Sequence of chain 25.F:
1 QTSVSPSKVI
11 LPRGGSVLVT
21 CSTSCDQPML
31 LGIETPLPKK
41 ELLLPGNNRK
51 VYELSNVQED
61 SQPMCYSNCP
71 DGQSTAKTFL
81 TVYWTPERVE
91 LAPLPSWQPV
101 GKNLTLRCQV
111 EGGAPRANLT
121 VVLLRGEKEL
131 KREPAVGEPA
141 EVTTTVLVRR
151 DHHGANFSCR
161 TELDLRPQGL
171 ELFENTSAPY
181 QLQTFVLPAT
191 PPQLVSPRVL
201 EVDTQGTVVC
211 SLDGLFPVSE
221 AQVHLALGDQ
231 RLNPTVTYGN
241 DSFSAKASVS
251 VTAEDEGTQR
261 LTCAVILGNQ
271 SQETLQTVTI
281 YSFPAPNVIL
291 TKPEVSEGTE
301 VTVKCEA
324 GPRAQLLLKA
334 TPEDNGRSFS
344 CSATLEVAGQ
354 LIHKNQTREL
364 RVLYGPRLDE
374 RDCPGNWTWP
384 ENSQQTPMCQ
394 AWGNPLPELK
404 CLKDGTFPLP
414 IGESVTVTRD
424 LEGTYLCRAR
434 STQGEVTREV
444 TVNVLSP

A small-molecule ligand and the protein it binds are described below.
Small molecule (SMILES): CC(=O)N[C@@H]1[C@@H](O)[C@H](O)[C@@H](CO)O[C@H]1O

Binding-site contacts:
Ligand atom C8 contacts residue VAL146 of chain 25.F at 4.5 Å (hydrophobic).
Ligand atom N2 contacts residue THR145 of chain 25.F at 4.0 Å.
Ligand atom C2 contacts residue THR145 of chain 25.F at 4.1 Å.
Ligand atom C1 contacts residue THR145 of chain 25.F at 3.4 Å.
Ligand atom O5 contacts residue THR145 of chain 25.F at 4.0 Å.
Ligand atom C2 contacts residue LEU147 of chain 25.F at 4.3 Å (hydrophobic).
Ligand atom C1 contacts residue ASN103 of chain 25.F at 1.7 Å.
Ligand atom C2 contacts residue ASN103 of chain 25.F at 3.2 Å.
Ligand atom C8 contacts residue LEU147 of chain 25.F at 3.4 Å (hydrophobic).
Ligand atom O5 contacts residue ASN103 of chain 25.F at 2.6 Å (h-bond).
Ligand atom O7 contacts residue LEU147 of chain 25.F at 3.0 Å.
Ligand atom N2 contacts residue LEU147 of chain 25.F at 3.6 Å.
Ligand atom C3 contacts residue ASN103 of chain 25.F at 4.5 Å.
Ligand atom C5 contacts residue THR145 of chain 25.F at 4.0 Å.
Ligand atom N2 contacts residue ASN103 of chain 25.F at 3.8 Å.
Ligand atom C7 contacts residue LEU147 of chain 25.F at 3.1 Å (hydrophobic).
Ligand atom C5 contacts residue ASN103 of chain 25.F at 4.0 Å.
Ligand atom C3 contacts residue THR145 of chain 25.F at 4.1 Å.